Sequence of chain 2.A:
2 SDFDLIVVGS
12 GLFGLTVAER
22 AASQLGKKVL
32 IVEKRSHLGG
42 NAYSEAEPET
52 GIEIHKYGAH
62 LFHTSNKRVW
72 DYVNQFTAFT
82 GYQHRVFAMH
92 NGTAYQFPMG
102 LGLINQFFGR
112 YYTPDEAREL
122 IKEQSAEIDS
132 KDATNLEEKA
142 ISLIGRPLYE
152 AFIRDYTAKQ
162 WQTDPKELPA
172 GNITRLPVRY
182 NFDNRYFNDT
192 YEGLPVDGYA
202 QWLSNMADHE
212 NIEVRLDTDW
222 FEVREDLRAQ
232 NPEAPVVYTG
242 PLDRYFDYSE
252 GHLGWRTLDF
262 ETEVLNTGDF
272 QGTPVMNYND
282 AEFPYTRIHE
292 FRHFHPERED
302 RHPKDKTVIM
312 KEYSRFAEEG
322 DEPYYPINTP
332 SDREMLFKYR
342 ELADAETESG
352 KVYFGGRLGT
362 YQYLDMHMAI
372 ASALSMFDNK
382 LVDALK

Binding-site contacts:
Ligand atom N2' contacts residue TYR326 of chain 2.A at 3.4 Å (h-bond).
Ligand atom C8' contacts residue TYR326 of chain 2.A at 3.6 Å (hydrophobic).
Ligand atom O4 contacts residue ASN278 of chain 2.A at 2.9 Å (h-bond).
Ligand atom O3B contacts residue TRP162 of chain 2.A at 3.8 Å.
Ligand atom C4 contacts residue TYR157 of chain 2.A at 3.5 Å (hydrophobic).
Ligand atom N3 contacts residue TYR157 of chain 2.A at 3.4 Å.
Ligand atom C2 contacts residue TYR157 of chain 2.A at 3.5 Å (hydrophobic).
Ligand atom C8' contacts residue FDA1 of chain 2.C at 3.6 Å.
Ligand atom C5 contacts residue TYR157 of chain 2.A at 3.4 Å (hydrophobic).
Ligand atom O7' contacts residue FDA1 of chain 2.C at 3.5 Å.
Ligand atom O2' contacts residue THR158 of chain 2.A at 3.0 Å (h-bond).
Ligand atom C5 contacts residue ASN278 of chain 2.A at 3.6 Å.
Ligand atom O2 contacts residue PHE153 of chain 2.A at 3.4 Å (h-bond).
Ligand atom O7' contacts residue TYR364 of chain 2.A at 2.5 Å (h-bond).
Ligand atom C8' contacts residue ARG288 of chain 2.A at 3.6 Å.
Ligand atom PB contacts residue TYR187 of chain 2.A at 3.8 Å.
Ligand atom C7' contacts residue TYR326 of chain 2.A at 3.2 Å (hydrophobic).
Ligand atom O1A contacts residue TYR187 of chain 2.A at 3.9 Å.
Ligand atom O7' contacts residue TYR326 of chain 2.A at 3.5 Å (h-bond).
Ligand atom O2 contacts residue ILE154 of chain 2.A at 3.4 Å.
Ligand atom C3B contacts residue GLN161 of chain 2.A at 3.1 Å.
Ligand atom C4 contacts residue PHE98 of chain 2.A at 3.5 Å (hydrophobic).
Ligand atom O1B contacts residue TYR187 of chain 2.A at 2.4 Å (h-bond).
Ligand atom C2 contacts residue PHE153 of chain 2.A at 3.7 Å (hydrophobic).
Ligand atom O1A contacts residue TYR157 of chain 2.A at 3.2 Å (h-bond).
Ligand atom O4 contacts residue PHE98 of chain 2.A at 3.3 Å.
Ligand atom N1 contacts residue TYR157 of chain 2.A at 3.7 Å.
Ligand atom O4 contacts residue ASN280 of chain 2.A at 3.1 Å (h-bond).
Ligand atom O2 contacts residue THR158 of chain 2.A at 3.7 Å.
Ligand atom O2A contacts residue GLN161 of chain 2.A at 3.1 Å (h-bond).
Ligand atom O5B contacts residue GLN161 of chain 2.A at 3.8 Å.
Ligand atom O1A contacts residue ARG288 of chain 2.A at 3.7 Å.
Ligand atom C2B contacts residue THR158 of chain 2.A at 3.5 Å.
Ligand atom O2B contacts residue ARG288 of chain 2.A at 3.5 Å (salt-bridge).
Ligand atom C6 contacts residue TYR157 of chain 2.A at 3.5 Å (hydrophobic).
Ligand atom C4 contacts residue ASN278 of chain 2.A at 3.6 Å.
Ligand atom N3 contacts residue PHE153 of chain 2.A at 3.1 Å (h-bond).
Ligand atom O3B contacts residue GLN161 of chain 2.A at 3.0 Å (h-bond).
Ligand atom C7' contacts residue TYR364 of chain 2.A at 3.7 Å (hydrophobic).
Ligand atom O3' contacts residue TYR326 of chain 2.A at 3.3 Å.

The protein below binds the small molecule below.
Small molecule (SMILES): CC(=O)N[C@H]1[C@@H](O[P](=O)(O)O[P](=O)(O)OC[C@H]2O[C@@H](n3ccc(=O)[nH]c3=O)[C@H](O)[C@@H]2O)O[C@H](CO)[C@H](O)[C@@H]1O